Binding-site contacts:
Ligand atom C1 contacts residue HIS109 of chain 1.A at 4.2 Å.
Ligand atom C4' contacts residue PHE381 of chain 1.A at 3.8 Å (hydrophobic).
Ligand atom N contacts residue ARG255 of chain 1.A at 3.9 Å.
Ligand atom C2' contacts residue ARG255 of chain 1.A at 3.4 Å.
Ligand atom C1' contacts residue PHE381 of chain 1.A at 4.4 Å (hydrophobic).
Ligand atom N contacts residue GLN105 of chain 1.A at 3.7 Å.
Ligand atom C6' contacts residue PHE381 of chain 1.A at 3.6 Å (hydrophobic).
Ligand atom C2 contacts residue ARG255 of chain 1.A at 3.3 Å.
Ligand atom C3' contacts residue PHE381 of chain 1.A at 4.5 Å (hydrophobic).
Ligand atom C1' contacts residue GLU258 of chain 1.A at 3.5 Å.
Ligand atom C2 contacts residue HIS109 of chain 1.A at 4.3 Å.
Ligand atom C4' contacts residue PRO424 of chain 1.A at 3.5 Å (hydrophobic).
Ligand atom C5' contacts residue GLN423 of chain 1.A at 3.9 Å.
Ligand atom C1 contacts residue ARG255 of chain 1.A at 3.8 Å.
Ligand atom C1 contacts residue HEM1 of chain 1.F at 3.0 Å.
Ligand atom C5' contacts residue PHE381 of chain 1.A at 3.3 Å (hydrophobic).
Ligand atom C4' contacts residue HEM1 of chain 1.F at 4.4 Å.
Ligand atom C1' contacts residue ARG255 of chain 1.A at 3.8 Å.
Ligand atom C1 contacts residue GLU258 of chain 1.A at 4.0 Å.
Ligand atom C5' contacts residue HEM1 of chain 1.F at 3.7 Å.
Ligand atom N contacts residue HEM1 of chain 1.F at 3.0 Å (h-bond).
Ligand atom C5' contacts residue GLU258 of chain 1.A at 4.1 Å.
Ligand atom C1' contacts residue HEM1 of chain 1.F at 4.0 Å.
Ligand atom N contacts residue HIS109 of chain 1.A at 2.9 Å (h-bond).
Ligand atom C2 contacts residue GLU258 of chain 1.A at 3.4 Å.
Ligand atom N contacts residue GLU258 of chain 1.A at 4.3 Å.
Ligand atom C2 contacts residue HEM1 of chain 1.F at 4.2 Å.
Ligand atom C4' contacts residue GLN423 of chain 1.A at 4.0 Å.
Ligand atom C6' contacts residue GLU258 of chain 1.A at 3.1 Å.
Ligand atom C6' contacts residue HEM1 of chain 1.F at 3.4 Å.
Ligand atom C5' contacts residue PRO424 of chain 1.A at 3.8 Å (hydrophobic).

Sequence of chain 1.A:
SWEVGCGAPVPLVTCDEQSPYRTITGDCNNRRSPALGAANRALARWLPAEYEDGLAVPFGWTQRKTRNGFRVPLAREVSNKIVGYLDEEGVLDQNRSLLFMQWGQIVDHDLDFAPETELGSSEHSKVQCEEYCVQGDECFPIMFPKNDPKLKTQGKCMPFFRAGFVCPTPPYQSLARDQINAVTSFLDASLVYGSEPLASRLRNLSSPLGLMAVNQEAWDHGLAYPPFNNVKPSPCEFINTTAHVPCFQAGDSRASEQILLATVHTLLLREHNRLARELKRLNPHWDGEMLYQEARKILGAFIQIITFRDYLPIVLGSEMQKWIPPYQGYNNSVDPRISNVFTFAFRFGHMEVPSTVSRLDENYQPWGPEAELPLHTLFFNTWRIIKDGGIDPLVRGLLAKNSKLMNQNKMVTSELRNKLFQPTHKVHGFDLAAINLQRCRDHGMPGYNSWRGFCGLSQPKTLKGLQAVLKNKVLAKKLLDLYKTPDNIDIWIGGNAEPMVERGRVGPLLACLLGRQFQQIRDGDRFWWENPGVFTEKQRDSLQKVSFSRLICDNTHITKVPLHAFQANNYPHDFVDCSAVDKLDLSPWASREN

A protein and the small-molecule ligand that binds it are described below.
Small molecule (SMILES): [NH3+]CCc1ccccc1